Sequence of chain 5.E:
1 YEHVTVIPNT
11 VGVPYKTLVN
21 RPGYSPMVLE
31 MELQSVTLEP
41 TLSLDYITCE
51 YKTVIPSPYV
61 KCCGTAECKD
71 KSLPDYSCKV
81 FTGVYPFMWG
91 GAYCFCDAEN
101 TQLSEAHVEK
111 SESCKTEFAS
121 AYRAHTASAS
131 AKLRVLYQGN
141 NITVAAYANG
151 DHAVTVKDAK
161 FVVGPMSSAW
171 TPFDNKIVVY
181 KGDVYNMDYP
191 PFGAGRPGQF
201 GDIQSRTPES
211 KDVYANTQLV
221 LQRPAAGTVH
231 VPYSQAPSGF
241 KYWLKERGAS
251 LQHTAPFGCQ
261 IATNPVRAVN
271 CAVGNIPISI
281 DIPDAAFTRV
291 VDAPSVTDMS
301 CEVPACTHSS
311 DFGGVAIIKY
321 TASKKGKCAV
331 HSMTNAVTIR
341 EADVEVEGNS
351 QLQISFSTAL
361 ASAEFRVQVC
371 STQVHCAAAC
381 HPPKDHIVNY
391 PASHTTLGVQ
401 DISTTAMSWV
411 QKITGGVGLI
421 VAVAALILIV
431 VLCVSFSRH

This small molecule binds to this protein.
Small molecule (SMILES): CC(=O)N[C@@H]1[C@@H](O)[C@H](O)[C@@H](CO)O[C@H]1O

Binding-site contacts:
Ligand atom O7 contacts residue ASN259 of chain 5.F at 2.9 Å (h-bond).
Ligand atom C5 contacts residue ASN259 of chain 5.F at 3.7 Å.
Ligand atom C1 contacts residue ASN259 of chain 5.F at 1.4 Å.
Ligand atom C3 contacts residue ASN259 of chain 5.F at 3.8 Å.
Ligand atom O5 contacts residue THR116 of chain 5.E at 4.0 Å.
Ligand atom O7 contacts residue LYS181 of chain 5.E at 3.9 Å.
Ligand atom O6 contacts residue LYS115 of chain 5.E at 4.4 Å.
Ligand atom C2 contacts residue ASN259 of chain 5.F at 2.4 Å.
Ligand atom N2 contacts residue ASN259 of chain 5.F at 2.9 Å (h-bond).
Ligand atom C8 contacts residue LYS181 of chain 5.E at 4.1 Å.
Ligand atom C4 contacts residue ASN259 of chain 5.F at 4.2 Å.
Ligand atom O5 contacts residue ASN259 of chain 5.F at 2.4 Å (h-bond).
Ligand atom C7 contacts residue ASN259 of chain 5.F at 3.1 Å.
Ligand atom O6 contacts residue THR116 of chain 5.E at 3.5 Å.
Ligand atom C8 contacts residue ASN259 of chain 5.F at 4.4 Å.

Sequence of chain 5.F:
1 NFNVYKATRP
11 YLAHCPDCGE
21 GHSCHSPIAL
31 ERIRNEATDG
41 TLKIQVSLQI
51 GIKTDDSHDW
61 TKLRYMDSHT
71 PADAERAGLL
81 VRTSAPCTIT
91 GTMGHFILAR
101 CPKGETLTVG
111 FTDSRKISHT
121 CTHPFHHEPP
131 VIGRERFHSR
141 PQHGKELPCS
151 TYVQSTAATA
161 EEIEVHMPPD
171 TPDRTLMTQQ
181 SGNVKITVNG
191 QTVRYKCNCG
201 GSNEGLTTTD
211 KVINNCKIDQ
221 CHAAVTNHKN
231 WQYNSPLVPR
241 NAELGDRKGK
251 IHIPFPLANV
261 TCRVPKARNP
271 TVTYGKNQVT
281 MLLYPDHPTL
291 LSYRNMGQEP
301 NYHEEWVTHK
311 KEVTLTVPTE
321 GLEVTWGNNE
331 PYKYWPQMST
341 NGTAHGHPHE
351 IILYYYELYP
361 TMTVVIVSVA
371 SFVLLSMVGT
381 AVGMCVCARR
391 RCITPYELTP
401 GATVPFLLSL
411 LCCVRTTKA